This small molecule binds to this protein.
Small molecule (SMILES): CC(=O)N[C@@H]1[C@@H](O)[C@H](O)[C@@H](CO)O[C@H]1O

Binding-site contacts:
Ligand atom C4 contacts residue ASN126 of chain 1.E at 4.3 Å.
Ligand atom C8 contacts residue ASN126 of chain 1.E at 3.8 Å.
Ligand atom C5 contacts residue ASN126 of chain 1.E at 3.7 Å.
Ligand atom C1 contacts residue ASN126 of chain 1.E at 1.4 Å.
Ligand atom C8 contacts residue PRO125 of chain 1.E at 3.6 Å (hydrophobic).
Ligand atom C3 contacts residue ASN126 of chain 1.E at 3.8 Å.
Ligand atom O7 contacts residue ASN126 of chain 1.E at 3.2 Å (h-bond).
Ligand atom N2 contacts residue ASN126 of chain 1.E at 2.9 Å (h-bond).
Ligand atom C8 contacts residue SER123 of chain 1.E at 4.1 Å.
Ligand atom C2 contacts residue ASN126 of chain 1.E at 2.5 Å.
Ligand atom C7 contacts residue ASN126 of chain 1.E at 3.2 Å.
Ligand atom O5 contacts residue ASN126 of chain 1.E at 2.4 Å (h-bond).

Sequence of chain 1.E:
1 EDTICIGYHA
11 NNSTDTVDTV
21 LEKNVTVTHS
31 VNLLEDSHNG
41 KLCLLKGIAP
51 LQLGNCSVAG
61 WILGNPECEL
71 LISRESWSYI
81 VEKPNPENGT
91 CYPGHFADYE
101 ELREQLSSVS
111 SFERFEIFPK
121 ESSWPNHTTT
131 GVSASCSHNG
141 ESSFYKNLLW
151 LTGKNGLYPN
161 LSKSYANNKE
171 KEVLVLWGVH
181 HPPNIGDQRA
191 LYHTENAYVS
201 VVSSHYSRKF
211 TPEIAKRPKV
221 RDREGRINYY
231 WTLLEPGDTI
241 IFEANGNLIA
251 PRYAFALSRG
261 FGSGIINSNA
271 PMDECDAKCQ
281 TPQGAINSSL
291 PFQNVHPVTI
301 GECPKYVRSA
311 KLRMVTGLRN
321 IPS